Binding-site contacts:
Ligand atom C7 contacts residue ASN599 of chain 1.D at 3.3 Å.
Ligand atom O7 contacts residue ASN599 of chain 1.D at 3.4 Å.
Ligand atom O5 contacts residue ASN599 of chain 1.D at 2.4 Å (h-bond).
Ligand atom C2 contacts residue ASN599 of chain 1.D at 2.4 Å.
Ligand atom C8 contacts residue ASN599 of chain 1.D at 3.8 Å.
Ligand atom C5 contacts residue ASN599 of chain 1.D at 3.7 Å.
Ligand atom N2 contacts residue ASN599 of chain 1.D at 2.8 Å (h-bond).
Ligand atom C4 contacts residue ASN599 of chain 1.D at 4.2 Å.
Ligand atom C3 contacts residue ASN599 of chain 1.D at 3.7 Å.
Ligand atom C1 contacts residue ASN599 of chain 1.D at 1.5 Å.

A protein and the small-molecule ligand that binds it are described below.
Small molecule (SMILES): CC(=O)N[C@@H]1[C@@H](O)[C@H](O)[C@@H](CO)O[C@H]1O

Sequence of chain 1.D:
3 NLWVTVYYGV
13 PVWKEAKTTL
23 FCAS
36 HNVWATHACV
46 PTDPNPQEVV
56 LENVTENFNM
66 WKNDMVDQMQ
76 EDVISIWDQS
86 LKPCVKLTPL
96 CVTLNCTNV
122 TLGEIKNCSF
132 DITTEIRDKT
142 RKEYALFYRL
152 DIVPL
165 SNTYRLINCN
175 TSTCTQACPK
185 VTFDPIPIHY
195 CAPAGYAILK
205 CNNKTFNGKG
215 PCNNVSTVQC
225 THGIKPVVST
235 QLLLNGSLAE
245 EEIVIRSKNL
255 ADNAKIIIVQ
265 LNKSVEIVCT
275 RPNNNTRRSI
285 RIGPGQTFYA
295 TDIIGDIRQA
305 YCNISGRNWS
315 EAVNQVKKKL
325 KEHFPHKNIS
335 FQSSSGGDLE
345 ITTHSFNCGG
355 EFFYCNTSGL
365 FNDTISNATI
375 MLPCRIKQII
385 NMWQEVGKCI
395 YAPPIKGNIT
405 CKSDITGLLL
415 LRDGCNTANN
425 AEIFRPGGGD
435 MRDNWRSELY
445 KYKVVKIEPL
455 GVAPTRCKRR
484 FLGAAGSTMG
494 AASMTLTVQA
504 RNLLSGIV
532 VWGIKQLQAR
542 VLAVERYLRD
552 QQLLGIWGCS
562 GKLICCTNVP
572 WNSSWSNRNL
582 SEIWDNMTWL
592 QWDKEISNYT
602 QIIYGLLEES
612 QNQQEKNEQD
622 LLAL